Binding-site contacts:
Ligand atom N contacts residue ASN90 of chain 1.A at 4.0 Å.
Ligand atom OXT contacts residue ASN90 of chain 1.A at 3.9 Å.
Ligand atom C contacts residue ASN92 of chain 1.A at 3.9 Å.
Ligand atom CG contacts residue TRP78 of chain 1.A at 3.9 Å (hydrophobic).
Ligand atom CB contacts residue TRP78 of chain 1.A at 4.0 Å (hydrophobic).
Ligand atom C contacts residue ARG153 of chain 1.A at 3.3 Å.
Ligand atom O contacts residue GLY81 of chain 1.A at 3.6 Å.
Ligand atom OE1 contacts residue TRP78 of chain 1.A at 3.9 Å.
Ligand atom CD contacts residue GLY81 of chain 1.A at 3.9 Å.
Ligand atom N contacts residue LYS154 of chain 1.A at 4.0 Å.
Ligand atom O contacts residue MAG1 of chain 1.E at 3.5 Å.
Ligand atom N contacts residue ARG76 of chain 1.A at 3.9 Å.
Ligand atom C contacts residue HIS79 of chain 1.A at 3.7 Å.
Ligand atom CB contacts residue GLU99 of chain 1.A at 3.4 Å.
Ligand atom O contacts residue ARG76 of chain 1.A at 2.4 Å (salt-bridge).
Ligand atom N contacts residue ZN1 of chain 1.G at 3.7 Å.
Ligand atom CA contacts residue ZN1 of chain 1.G at 3.5 Å.
Ligand atom CD contacts residue ASN92 of chain 1.A at 4.0 Å.
Ligand atom CB contacts residue HIS79 of chain 1.A at 3.9 Å.
Ligand atom CG contacts residue GLY81 of chain 1.A at 3.9 Å.
Ligand atom OE1 contacts residue ASN92 of chain 1.A at 2.8 Å (h-bond).
Ligand atom OH1 contacts residue TRP78 of chain 1.A at 3.7 Å.
Ligand atom C contacts residue ARG76 of chain 1.A at 3.3 Å.
Ligand atom OE1 contacts residue GLY81 of chain 1.A at 3.4 Å (h-bond).
Ligand atom CB contacts residue HIS79 of chain 1.A at 3.6 Å.
Ligand atom O contacts residue ARG153 of chain 1.A at 2.4 Å (salt-bridge).
Ligand atom N contacts residue HIS79 of chain 1.A at 3.1 Å (h-bond).
Ligand atom CD contacts residue ARG76 of chain 1.A at 3.7 Å.
Ligand atom CB contacts residue GLY81 of chain 1.A at 3.8 Å.
Ligand atom CA contacts residue HIS79 of chain 1.A at 3.8 Å.
Ligand atom O contacts residue ALA80 of chain 1.A at 3.8 Å.
Ligand atom OXT contacts residue ARG153 of chain 1.A at 3.4 Å (salt-bridge).
Ligand atom CD contacts residue TRP78 of chain 1.A at 3.6 Å (hydrophobic).
Ligand atom N contacts residue MAG1 of chain 1.E at 2.9 Å (h-bond).
Ligand atom C contacts residue ALA43 of chain 1.A at 3.8 Å (hydrophobic).
Ligand atom O contacts residue ALA43 of chain 1.A at 3.0 Å.
Ligand atom CA contacts residue HIS79 of chain 1.A at 3.9 Å.
Ligand atom O contacts residue ASN92 of chain 1.A at 2.9 Å (h-bond).
Ligand atom NZ contacts residue ARG20 of chain 1.B at 3.1 Å (salt-bridge).
Ligand atom CE contacts residue ARG20 of chain 1.B at 3.7 Å.

Sequence of chain 1.A:
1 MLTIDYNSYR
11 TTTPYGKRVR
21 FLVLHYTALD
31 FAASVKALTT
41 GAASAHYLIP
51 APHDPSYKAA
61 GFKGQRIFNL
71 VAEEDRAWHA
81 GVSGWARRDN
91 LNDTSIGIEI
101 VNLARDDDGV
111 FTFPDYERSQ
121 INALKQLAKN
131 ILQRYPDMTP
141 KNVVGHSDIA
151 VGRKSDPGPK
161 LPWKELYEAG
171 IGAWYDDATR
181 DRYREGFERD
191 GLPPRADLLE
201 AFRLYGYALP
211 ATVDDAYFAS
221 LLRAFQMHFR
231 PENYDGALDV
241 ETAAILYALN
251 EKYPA

Sequence of chain 1.B:
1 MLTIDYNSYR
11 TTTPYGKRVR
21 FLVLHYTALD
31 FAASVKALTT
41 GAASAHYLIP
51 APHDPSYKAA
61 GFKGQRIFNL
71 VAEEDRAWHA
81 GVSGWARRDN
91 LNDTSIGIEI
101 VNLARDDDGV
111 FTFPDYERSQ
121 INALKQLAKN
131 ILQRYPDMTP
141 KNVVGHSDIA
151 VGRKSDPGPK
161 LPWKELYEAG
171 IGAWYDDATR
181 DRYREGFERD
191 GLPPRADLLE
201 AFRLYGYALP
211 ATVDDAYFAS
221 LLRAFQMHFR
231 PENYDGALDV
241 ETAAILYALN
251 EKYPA

A small-molecule ligand and the protein it binds are described below.
Small molecule (SMILES): C[C@H](N)C(=O)N[C@H](CCC(=O)N[C@@H](CCC[C@@H](N)C(=O)O)C(=O)N[C@H](C)C(=O)O)C(=O)O